Binding-site contacts:
Ligand atom C08 contacts residue GLN147 of chain 1.A at 3.6 Å.
Ligand atom C15 contacts residue GLN147 of chain 1.A at 3.8 Å.
Ligand atom C03 contacts residue LEU188 of chain 1.A at 3.5 Å (hydrophobic).
Ligand atom O03 contacts residue ASN294 of chain 1.A at 3.0 Å (h-bond).
Ligand atom O02 contacts residue TRP296 of chain 1.A at 3.3 Å.
Ligand atom O05 contacts residue LYS214 of chain 1.A at 3.6 Å.
Ligand atom C11 contacts residue GLN147 of chain 1.A at 3.2 Å.
Ligand atom C16 contacts residue TYR93 of chain 1.A at 3.5 Å (hydrophobic).
Ligand atom C21 contacts residue LYS214 of chain 1.A at 3.6 Å.
Ligand atom O04 contacts residue LYS214 of chain 1.A at 2.7 Å (salt-bridge).
Ligand atom C20 contacts residue TRP296 of chain 1.A at 3.9 Å (hydrophobic).
Ligand atom O01 contacts residue HIS199 of chain 1.A at 2.9 Å (h-bond).
Ligand atom C10 contacts residue LEU188 of chain 1.A at 3.7 Å (hydrophobic).
Ligand atom O05 contacts residue THR196 of chain 1.A at 2.8 Å (h-bond).
Ligand atom C20 contacts residue ZN1 of chain 1.B at 2.7 Å.
Ligand atom C21 contacts residue THR196 of chain 1.A at 3.7 Å.
Ligand atom C04 contacts residue THR196 of chain 1.A at 3.8 Å.
Ligand atom O04 contacts residue TYR145 of chain 1.A at 3.3 Å (h-bond).
Ligand atom C14 contacts residue GLN147 of chain 1.A at 3.4 Å.
Ligand atom O04 contacts residue ILE281 of chain 1.A at 3.4 Å.
Ligand atom C19 contacts residue GLN147 of chain 1.A at 3.5 Å.
Ligand atom C20 contacts residue ASP201 of chain 1.A at 3.8 Å.
Ligand atom C20 contacts residue ASN205 of chain 1.A at 3.7 Å.
Ligand atom O02 contacts residue ASP201 of chain 1.A at 2.7 Å (salt-bridge).
Ligand atom C14 contacts residue TYR102 of chain 1.A at 3.6 Å (hydrophobic).
Ligand atom O02 contacts residue ASN205 of chain 1.A at 3.5 Å (h-bond).
Ligand atom C01 contacts residue ZN1 of chain 1.B at 2.8 Å.
Ligand atom O01 contacts residue HIS279 of chain 1.A at 3.6 Å.
Ligand atom O03 contacts residue ASN205 of chain 1.A at 3.0 Å (h-bond).
Ligand atom O01 contacts residue ZN1 of chain 1.B at 2.2 Å.
Ligand atom C21 contacts residue TYR145 of chain 1.A at 3.2 Å (hydrophobic).
Ligand atom C12 contacts residue GLN147 of chain 1.A at 3.6 Å.
Ligand atom O02 contacts residue ZN1 of chain 1.B at 1.9 Å.
Ligand atom O05 contacts residue TYR145 of chain 1.A at 2.5 Å (h-bond).
Ligand atom C11 contacts residue TYR102 of chain 1.A at 3.8 Å (hydrophobic).
Ligand atom C05 contacts residue LEU188 of chain 1.A at 3.8 Å (hydrophobic).
Ligand atom O02 contacts residue HIS279 of chain 1.A at 3.3 Å (h-bond).
Ligand atom C18 contacts residue THR196 of chain 1.A at 3.2 Å.
Ligand atom O04 contacts residue PHE207 of chain 1.A at 3.4 Å.
Ligand atom C21 contacts residue ILE281 of chain 1.A at 3.7 Å (hydrophobic).

This small molecule binds to this protein.
Small molecule (SMILES): CC1(C)c2ccccc2-c2ccc(C[C@@H](CC(=O)O)C(=O)C(=O)O)cc21

Sequence of chain 1.A:
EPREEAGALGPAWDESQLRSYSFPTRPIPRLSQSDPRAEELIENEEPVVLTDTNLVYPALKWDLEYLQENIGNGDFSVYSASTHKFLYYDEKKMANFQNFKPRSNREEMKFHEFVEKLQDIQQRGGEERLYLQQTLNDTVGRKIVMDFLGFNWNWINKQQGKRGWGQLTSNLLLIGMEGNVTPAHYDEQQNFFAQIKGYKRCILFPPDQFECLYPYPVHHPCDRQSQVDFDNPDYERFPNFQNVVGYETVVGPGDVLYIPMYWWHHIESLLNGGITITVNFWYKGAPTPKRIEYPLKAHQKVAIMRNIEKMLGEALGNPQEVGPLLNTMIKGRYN